The small molecule below binds the protein below.
Small molecule (SMILES): CC(=O)N[C@H]1[C@H](O[C@H]2[C@H](O)[C@@H](NC(C)=O)CO[C@@H]2CO)O[C@H](CO)[C@@H](O)[C@@H]1O

Binding-site contacts:
Ligand atom C3 contacts residue ASN19 of chain 28.S at 4.4 Å.
Ligand atom N2 contacts residue ASN19 of chain 28.S at 4.1 Å.
Ligand atom C6 contacts residue ASN19 of chain 28.S at 4.1 Å.
Ligand atom C8 contacts residue TYR17 of chain 28.S at 4.2 Å (hydrophobic).
Ligand atom C2 contacts residue ASN19 of chain 28.S at 3.4 Å.
Ligand atom O5 contacts residue ASN19 of chain 28.S at 2.2 Å (h-bond).
Ligand atom C5 contacts residue ASN19 of chain 28.S at 3.4 Å.
Ligand atom C1 contacts residue ASN19 of chain 28.S at 1.9 Å.
Ligand atom O6 contacts residue ASN19 of chain 28.S at 4.4 Å.

Sequence of chain 28.S:
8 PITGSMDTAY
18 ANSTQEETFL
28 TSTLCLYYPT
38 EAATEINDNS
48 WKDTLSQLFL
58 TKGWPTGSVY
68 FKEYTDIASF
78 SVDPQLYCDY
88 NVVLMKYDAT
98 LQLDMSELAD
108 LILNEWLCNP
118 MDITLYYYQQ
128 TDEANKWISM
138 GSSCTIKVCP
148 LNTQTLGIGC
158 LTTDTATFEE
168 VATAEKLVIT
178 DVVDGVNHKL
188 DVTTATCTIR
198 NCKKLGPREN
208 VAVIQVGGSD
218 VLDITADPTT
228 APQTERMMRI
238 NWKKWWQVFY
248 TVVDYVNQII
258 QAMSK